Binding-site contacts:
Ligand atom C2 contacts residue GLY423 of chain 1.A at 3.4 Å.
Ligand atom N7 contacts residue SER416 of chain 1.A at 3.3 Å.
Ligand atom C4 contacts residue PRO415 of chain 1.A at 3.8 Å (hydrophobic).
Ligand atom C6 contacts residue SER416 of chain 1.A at 4.0 Å.
Ligand atom OP2 contacts residue DC1 of chain 1.IB at 2.5 Å (h-bond).
Ligand atom N1 contacts residue GLY423 of chain 1.A at 3.0 Å (h-bond).
Ligand atom C2 contacts residue PRO415 of chain 1.A at 3.8 Å (hydrophobic).
Ligand atom N7 contacts residue HIS414 of chain 1.A at 3.6 Å.
Ligand atom P contacts residue DC1 of chain 1.IB at 1.6 Å.
Ligand atom C4 contacts residue PRO204 of chain 1.A at 4.0 Å (hydrophobic).
Ligand atom N6 contacts residue PHE422 of chain 1.A at 4.0 Å.
Ligand atom C5 contacts residue SER416 of chain 1.A at 3.8 Å.
Ligand atom C1' contacts residue PRO415 of chain 1.A at 3.7 Å (hydrophobic).
Ligand atom O4' contacts residue DC1 of chain 1.IB at 3.9 Å.
Ligand atom C2 contacts residue PRO204 of chain 1.A at 4.1 Å (hydrophobic).
Ligand atom N9 contacts residue HIS414 of chain 1.A at 4.1 Å.
Ligand atom N3 contacts residue PRO415 of chain 1.A at 3.9 Å.
Ligand atom N9 contacts residue PRO415 of chain 1.A at 4.0 Å.
Ligand atom N1 contacts residue VAL203 of chain 1.A at 3.5 Å.
Ligand atom C2' contacts residue HIS414 of chain 1.A at 3.2 Å.
Ligand atom C6 contacts residue PRO415 of chain 1.A at 3.7 Å (hydrophobic).
Ligand atom C8 contacts residue HIS414 of chain 1.A at 3.0 Å.
Ligand atom C5 contacts residue PRO415 of chain 1.A at 3.7 Å (hydrophobic).
Ligand atom O5' contacts residue DC1 of chain 1.IB at 2.5 Å (h-bond).
Ligand atom C5' contacts residue DC1 of chain 1.IB at 3.1 Å.
Ligand atom C6 contacts residue GLY423 of chain 1.A at 3.9 Å.
Ligand atom N6 contacts residue GLY423 of chain 1.A at 3.4 Å (h-bond).
Ligand atom OP1 contacts residue DC1 of chain 1.IB at 2.5 Å (h-bond).
Ligand atom C6 contacts residue PRO204 of chain 1.A at 3.9 Å (hydrophobic).
Ligand atom C4' contacts residue DC1 of chain 1.IB at 3.9 Å.
Ligand atom C2' contacts residue PRO415 of chain 1.A at 3.8 Å (hydrophobic).
Ligand atom N6 contacts residue SER416 of chain 1.A at 3.4 Å (h-bond).
Ligand atom C8 contacts residue SER416 of chain 1.A at 4.1 Å.
Ligand atom N7 contacts residue PRO204 of chain 1.A at 4.1 Å.
Ligand atom C6 contacts residue VAL203 of chain 1.A at 4.1 Å (hydrophobic).
Ligand atom N1 contacts residue PRO415 of chain 1.A at 3.7 Å.
Ligand atom C5 contacts residue PRO204 of chain 1.A at 3.8 Å (hydrophobic).
Ligand atom C2 contacts residue VAL203 of chain 1.A at 4.1 Å (hydrophobic).
Ligand atom N6 contacts residue GLY421 of chain 1.A at 4.0 Å.
Ligand atom N7 contacts residue ASN393 of chain 1.A at 4.0 Å.

The small molecule below binds the protein below.
Small molecule (SMILES): Nc1ncnc2c1ncn2[C@H]1C[C@H](O)[C@@H](COP(=O)(O)O)O1

Sequence of chain 1.A:
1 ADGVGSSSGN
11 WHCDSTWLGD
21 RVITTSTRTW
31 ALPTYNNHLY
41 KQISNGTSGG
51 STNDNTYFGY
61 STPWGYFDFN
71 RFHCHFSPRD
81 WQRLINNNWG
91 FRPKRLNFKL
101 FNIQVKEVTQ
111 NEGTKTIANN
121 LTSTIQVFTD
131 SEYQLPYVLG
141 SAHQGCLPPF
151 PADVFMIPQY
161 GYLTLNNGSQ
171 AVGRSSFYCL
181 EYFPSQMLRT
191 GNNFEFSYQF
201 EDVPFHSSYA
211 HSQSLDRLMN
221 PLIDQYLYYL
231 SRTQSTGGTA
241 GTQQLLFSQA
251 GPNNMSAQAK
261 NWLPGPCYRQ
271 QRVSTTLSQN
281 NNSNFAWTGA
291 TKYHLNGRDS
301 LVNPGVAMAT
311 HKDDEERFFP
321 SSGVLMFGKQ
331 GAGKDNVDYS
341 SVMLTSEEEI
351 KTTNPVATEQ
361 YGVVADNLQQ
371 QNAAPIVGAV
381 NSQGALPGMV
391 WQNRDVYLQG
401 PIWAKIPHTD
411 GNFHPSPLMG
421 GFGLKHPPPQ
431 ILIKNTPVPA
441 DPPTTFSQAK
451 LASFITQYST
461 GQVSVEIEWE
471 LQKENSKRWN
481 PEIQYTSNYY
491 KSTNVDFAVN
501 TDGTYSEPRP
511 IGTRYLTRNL